The protein below binds the small molecule below.
Small molecule (SMILES): NC(=O)C1CCN(CCOc2ccc(-c3[nH]ncc3-c3ccccc3)c(O)c2)CC1

Sequence of chain 1.A:
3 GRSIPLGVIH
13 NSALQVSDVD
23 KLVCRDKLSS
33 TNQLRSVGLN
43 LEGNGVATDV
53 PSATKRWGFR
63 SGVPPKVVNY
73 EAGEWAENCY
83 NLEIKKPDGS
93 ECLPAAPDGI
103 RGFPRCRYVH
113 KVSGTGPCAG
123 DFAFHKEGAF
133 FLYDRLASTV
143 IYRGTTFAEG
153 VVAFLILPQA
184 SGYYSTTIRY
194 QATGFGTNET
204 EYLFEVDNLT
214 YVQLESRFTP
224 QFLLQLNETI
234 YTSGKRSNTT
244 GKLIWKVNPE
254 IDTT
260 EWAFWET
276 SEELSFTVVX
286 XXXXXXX

Sequence of chain 1.B:
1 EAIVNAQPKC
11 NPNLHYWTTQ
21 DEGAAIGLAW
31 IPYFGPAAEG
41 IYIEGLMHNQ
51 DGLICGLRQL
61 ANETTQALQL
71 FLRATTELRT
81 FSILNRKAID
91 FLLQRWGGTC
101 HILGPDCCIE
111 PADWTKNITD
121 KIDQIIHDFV

Binding-site contacts:
Ligand atom C24 contacts residue LEU157 of chain 1.A at 4.2 Å (hydrophobic).
Ligand atom C12 contacts residue LEU53 of chain 1.B at 3.7 Å (hydrophobic).
Ligand atom N17 contacts residue LEU159 of chain 1.A at 3.7 Å.
Ligand atom O03 contacts residue ALA162 of chain 1.A at 4.0 Å.
Ligand atom C28 contacts residue PRO160 of chain 1.A at 3.6 Å (hydrophobic).
Ligand atom C26 contacts residue PRO160 of chain 1.A at 4.1 Å (hydrophobic).
Ligand atom C25 contacts residue ILE11 of chain 1.A at 4.1 Å (hydrophobic).
Ligand atom C19 contacts residue LEU159 of chain 1.A at 3.6 Å (hydrophobic).
Ligand atom C09 contacts residue PRO160 of chain 1.A at 3.5 Å (hydrophobic).
Ligand atom C21 contacts residue GON1 of chain 1.K at 3.8 Å.
Ligand atom C22 contacts residue LEU53 of chain 1.B at 4.1 Å (hydrophobic).
Ligand atom C28 contacts residue ALA162 of chain 1.A at 4.1 Å (hydrophobic).
Ligand atom C24 contacts residue ILE11 of chain 1.A at 3.9 Å (hydrophobic).
Ligand atom C25 contacts residue LEU159 of chain 1.A at 3.6 Å (hydrophobic).
Ligand atom C22 contacts residue LEU57 of chain 1.B at 4.2 Å (hydrophobic).
Ligand atom C06 contacts residue ALA162 of chain 1.A at 4.3 Å (hydrophobic).
Ligand atom C18 contacts residue LEU159 of chain 1.A at 3.7 Å (hydrophobic).
Ligand atom C23 contacts residue LEU53 of chain 1.B at 3.8 Å (hydrophobic).
Ligand atom O27 contacts residue PRO160 of chain 1.A at 4.0 Å.
Ligand atom C20 contacts residue LEU159 of chain 1.A at 4.0 Å (hydrophobic).
Ligand atom C11 contacts residue ILE11 of chain 1.A at 4.1 Å (hydrophobic).
Ligand atom C11 contacts residue PRO160 of chain 1.A at 4.2 Å (hydrophobic).
Ligand atom N01 contacts residue ALA162 of chain 1.A at 3.4 Å.
Ligand atom C12 contacts residue ILE11 of chain 1.A at 4.0 Å (hydrophobic).
Ligand atom C29 contacts residue PRO160 of chain 1.A at 3.8 Å (hydrophobic).
Ligand atom C15 contacts residue LEU159 of chain 1.A at 3.8 Å (hydrophobic).
Ligand atom C25 contacts residue LEU157 of chain 1.A at 4.1 Å (hydrophobic).
Ligand atom N16 contacts residue LEU159 of chain 1.A at 3.9 Å.
Ligand atom N17 contacts residue GON1 of chain 1.K at 3.0 Å (h-bond).
Ligand atom C02 contacts residue ALA162 of chain 1.A at 3.8 Å (hydrophobic).
Ligand atom C21 contacts residue MET47 of chain 1.B at 3.6 Å (hydrophobic).
Ligand atom C24 contacts residue LEU16 of chain 1.A at 4.2 Å (hydrophobic).
Ligand atom C13 contacts residue LEU53 of chain 1.B at 4.1 Å (hydrophobic).
Ligand atom N16 contacts residue GON1 of chain 1.K at 3.7 Å.
Ligand atom C19 contacts residue GON1 of chain 1.K at 4.1 Å.
Ligand atom C22 contacts residue MET47 of chain 1.B at 4.1 Å (hydrophobic).
Ligand atom C20 contacts residue LEU157 of chain 1.A at 4.3 Å (hydrophobic).
Ligand atom O03 contacts residue PRO160 of chain 1.A at 4.2 Å.
Ligand atom C18 contacts residue GON1 of chain 1.K at 3.3 Å.
Ligand atom O27 contacts residue LEU159 of chain 1.A at 3.9 Å.